Binding-site contacts:
Ligand atom O6 contacts residue ASN600 of chain 1.A at 4.3 Å.
Ligand atom O5 contacts residue ASN600 of chain 1.A at 2.4 Å (h-bond).
Ligand atom C4 contacts residue ASN600 of chain 1.A at 4.2 Å.
Ligand atom C7 contacts residue ASN600 of chain 1.A at 3.1 Å.
Ligand atom O6 contacts residue THR304 of chain 1.A at 4.0 Å.
Ligand atom C1 contacts residue ASN600 of chain 1.A at 1.4 Å.
Ligand atom C8 contacts residue ASN600 of chain 1.A at 4.3 Å.
Ligand atom C3 contacts residue ASN600 of chain 1.A at 3.8 Å.
Ligand atom C2 contacts residue ASN600 of chain 1.A at 2.5 Å.
Ligand atom C5 contacts residue ASN600 of chain 1.A at 3.7 Å.
Ligand atom O7 contacts residue ASN600 of chain 1.A at 2.9 Å (h-bond).
Ligand atom N2 contacts residue ASN600 of chain 1.A at 2.9 Å (h-bond).

Sequence of chain 1.A:
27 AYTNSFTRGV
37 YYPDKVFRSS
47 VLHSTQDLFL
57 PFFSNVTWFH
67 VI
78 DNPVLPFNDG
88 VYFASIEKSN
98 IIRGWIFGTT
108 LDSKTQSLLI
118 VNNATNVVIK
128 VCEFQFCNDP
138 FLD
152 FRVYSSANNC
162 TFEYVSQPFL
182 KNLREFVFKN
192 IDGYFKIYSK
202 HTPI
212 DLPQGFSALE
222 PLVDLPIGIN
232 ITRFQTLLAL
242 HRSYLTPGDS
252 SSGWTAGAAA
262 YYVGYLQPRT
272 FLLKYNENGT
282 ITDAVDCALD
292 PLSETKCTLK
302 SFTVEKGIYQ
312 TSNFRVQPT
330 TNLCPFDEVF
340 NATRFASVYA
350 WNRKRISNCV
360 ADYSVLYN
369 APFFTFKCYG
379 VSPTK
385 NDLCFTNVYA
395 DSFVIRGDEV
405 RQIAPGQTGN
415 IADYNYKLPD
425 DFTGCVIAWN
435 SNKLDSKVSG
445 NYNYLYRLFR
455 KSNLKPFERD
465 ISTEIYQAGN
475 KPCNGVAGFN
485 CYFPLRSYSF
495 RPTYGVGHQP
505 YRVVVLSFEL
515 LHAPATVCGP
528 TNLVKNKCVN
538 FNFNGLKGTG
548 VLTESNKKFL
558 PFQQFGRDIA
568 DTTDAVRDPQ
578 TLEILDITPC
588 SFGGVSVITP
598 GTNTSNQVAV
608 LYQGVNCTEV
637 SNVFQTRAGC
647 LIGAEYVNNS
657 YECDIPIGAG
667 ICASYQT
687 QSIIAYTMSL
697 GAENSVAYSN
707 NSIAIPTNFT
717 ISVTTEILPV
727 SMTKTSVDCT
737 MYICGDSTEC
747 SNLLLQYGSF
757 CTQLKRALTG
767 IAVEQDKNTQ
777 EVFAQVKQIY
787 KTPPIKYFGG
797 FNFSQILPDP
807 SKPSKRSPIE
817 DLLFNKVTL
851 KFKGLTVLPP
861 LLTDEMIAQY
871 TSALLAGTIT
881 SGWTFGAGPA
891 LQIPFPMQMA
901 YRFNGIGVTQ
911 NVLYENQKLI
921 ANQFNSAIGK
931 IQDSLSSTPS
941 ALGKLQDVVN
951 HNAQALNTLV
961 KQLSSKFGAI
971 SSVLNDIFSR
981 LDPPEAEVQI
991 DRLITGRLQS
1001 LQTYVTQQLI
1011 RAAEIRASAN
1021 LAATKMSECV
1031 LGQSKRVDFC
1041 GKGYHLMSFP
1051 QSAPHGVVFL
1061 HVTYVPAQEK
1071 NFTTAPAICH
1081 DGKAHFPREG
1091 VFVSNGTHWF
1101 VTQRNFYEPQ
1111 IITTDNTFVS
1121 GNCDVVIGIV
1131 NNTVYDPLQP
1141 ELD

The small molecule below binds the protein below.
Small molecule (SMILES): CC(=O)N[C@@H]1[C@@H](O)[C@H](O)[C@@H](CO)O[C@H]1O